This small molecule binds to this protein.
Small molecule (SMILES): Cc1cc(Cn2nc(C)ccc2=O)on1

Binding-site contacts:
Ligand atom O contacts residue ASN124 of chain 1.A at 3.7 Å.
Ligand atom C5 contacts residue PRO142 of chain 1.A at 3.8 Å (hydrophobic).
Ligand atom C7 contacts residue ARG123 of chain 1.A at 3.6 Å.
Ligand atom C7 contacts residue GLU159 of chain 1.A at 4.3 Å.
Ligand atom C5 contacts residue ARG123 of chain 1.A at 4.3 Å.
Ligand atom C contacts residue VAL140 of chain 1.A at 4.4 Å (hydrophobic).
Ligand atom C6 contacts residue DMS1 of chain 1.E at 3.9 Å.
Ligand atom C1 contacts residue ARG123 of chain 1.A at 3.9 Å.
Ligand atom C3 contacts residue PRO142 of chain 1.A at 4.4 Å (hydrophobic).
Ligand atom C6 contacts residue PRO142 of chain 1.A at 3.8 Å (hydrophobic).
Ligand atom C1 contacts residue PRO142 of chain 1.A at 3.8 Å (hydrophobic).
Ligand atom N contacts residue PRO142 of chain 1.A at 4.2 Å.
Ligand atom C2 contacts residue PRO142 of chain 1.A at 3.3 Å (hydrophobic).
Ligand atom C9 contacts residue ARG123 of chain 1.A at 4.1 Å.
Ligand atom C8 contacts residue ARG123 of chain 1.A at 3.8 Å.
Ligand atom C contacts residue LYS141 of chain 1.A at 3.5 Å.
Ligand atom O contacts residue ARG123 of chain 1.A at 4.0 Å.
Ligand atom C contacts residue PRO142 of chain 1.A at 3.7 Å (hydrophobic).
Ligand atom C contacts residue ARG123 of chain 1.A at 3.7 Å.
Ligand atom N1 contacts residue PRO142 of chain 1.A at 3.5 Å.
Ligand atom C contacts residue ARG129 of chain 1.A at 4.5 Å.
Ligand atom C2 contacts residue ARG123 of chain 1.A at 3.7 Å.

Sequence of chain 1.A:
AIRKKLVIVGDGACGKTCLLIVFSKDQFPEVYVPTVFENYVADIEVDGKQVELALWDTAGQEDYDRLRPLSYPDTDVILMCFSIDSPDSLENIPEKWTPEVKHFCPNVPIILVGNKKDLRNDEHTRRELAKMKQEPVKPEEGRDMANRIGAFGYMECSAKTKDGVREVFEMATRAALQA